Sequence of chain 1.C:
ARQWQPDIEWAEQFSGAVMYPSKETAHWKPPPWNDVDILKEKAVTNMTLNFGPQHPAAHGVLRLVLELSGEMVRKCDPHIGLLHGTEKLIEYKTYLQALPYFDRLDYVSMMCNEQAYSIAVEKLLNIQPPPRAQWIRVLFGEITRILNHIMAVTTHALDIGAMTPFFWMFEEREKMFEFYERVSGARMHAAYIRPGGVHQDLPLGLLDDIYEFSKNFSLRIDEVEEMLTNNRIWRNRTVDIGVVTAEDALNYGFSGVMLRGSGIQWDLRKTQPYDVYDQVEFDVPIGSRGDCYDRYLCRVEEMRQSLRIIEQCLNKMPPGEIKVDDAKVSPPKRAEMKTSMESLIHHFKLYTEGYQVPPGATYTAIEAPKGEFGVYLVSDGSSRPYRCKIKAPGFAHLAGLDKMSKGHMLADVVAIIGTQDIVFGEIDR

Sequence of chain 1.S:
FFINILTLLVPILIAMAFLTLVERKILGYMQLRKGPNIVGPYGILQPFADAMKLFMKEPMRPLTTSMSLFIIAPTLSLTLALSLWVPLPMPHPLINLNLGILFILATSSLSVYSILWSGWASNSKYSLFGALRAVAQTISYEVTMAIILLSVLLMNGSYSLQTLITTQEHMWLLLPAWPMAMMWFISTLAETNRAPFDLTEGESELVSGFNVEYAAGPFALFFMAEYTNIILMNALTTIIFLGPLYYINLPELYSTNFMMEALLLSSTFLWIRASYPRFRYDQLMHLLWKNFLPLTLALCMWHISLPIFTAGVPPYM

This small molecule binds to this protein.
Small molecule (SMILES): COC1=C(OC)C(=O)C(C/C=C(/C)CCC=C(C)CC/C=C(/C)CC/C=C(\C)CC/C=C(\C)CC/C=C(\C)CC/C=C(/C)CCC=C(C)CCC=C(C)CCC=C(C)C)=C(C)C1=O

Binding-site contacts:
Ligand atom C2 contacts residue HIS92 of chain 1.C at 3.5 Å.
Ligand atom C41 contacts residue ASP51 of chain 1.S at 3.7 Å.
Ligand atom C10 contacts residue PHE95 of chain 1.A at 3.4 Å (hydrophobic).
Ligand atom C13 contacts residue MET105 of chain 1.A at 3.6 Å (hydrophobic).
Ligand atom C35 contacts residue VAL120 of chain 1.A at 3.6 Å (hydrophobic).
Ligand atom CM5 contacts residue GLY96 of chain 1.A at 3.5 Å.
Ligand atom C10 contacts residue GLY96 of chain 1.A at 3.6 Å.
Ligand atom C10 contacts residue THR94 of chain 1.A at 3.7 Å.
Ligand atom C36 contacts residue TRP91 of chain 1.A at 3.7 Å (hydrophobic).
Ligand atom C35 contacts residue ARG25 of chain 1.S at 3.6 Å.
Ligand atom CM2 contacts residue MET185 of chain 1.C at 3.6 Å (hydrophobic).
Ligand atom O3 contacts residue HIS92 of chain 1.C at 3.4 Å.
Ligand atom O4 contacts residue TYR141 of chain 1.C at 2.5 Å (h-bond).
Ligand atom C33 contacts residue PHE224 of chain 1.S at 3.7 Å (hydrophobic).
Ligand atom C13 contacts residue PHE121 of chain 1.A at 3.7 Å (hydrophobic).
Ligand atom CM3 contacts residue MET185 of chain 1.C at 3.6 Å (hydrophobic).
Ligand atom C4 contacts residue TYR141 of chain 1.C at 3.7 Å (hydrophobic).
Ligand atom CM5 contacts residue ALA101 of chain 1.A at 3.7 Å (hydrophobic).
Ligand atom C25 contacts residue GLN32 of chain 1.S at 3.7 Å.
Ligand atom CM5 contacts residue LEU97 of chain 1.A at 3.5 Å (hydrophobic).
Ligand atom CM2 contacts residue THR189 of chain 1.C at 3.7 Å.
Ligand atom C5 contacts residue HIS92 of chain 1.C at 3.4 Å.
Ligand atom C37 contacts residue PHE224 of chain 1.S at 3.5 Å (hydrophobic).
Ligand atom C28 contacts residue VAL120 of chain 1.A at 3.7 Å (hydrophobic).
Ligand atom C4 contacts residue HIS92 of chain 1.C at 3.2 Å.
Ligand atom C45 contacts residue MET225 of chain 1.S at 3.6 Å (hydrophobic).
Ligand atom C51 contacts residue PHE49 of chain 1.S at 3.6 Å (hydrophobic).
Ligand atom C30 contacts residue ARG122 of chain 1.A at 3.5 Å.
Ligand atom O4 contacts residue HIS92 of chain 1.C at 3.5 Å (h-bond).
Ligand atom O2 contacts residue HIS92 of chain 1.C at 3.0 Å.
Ligand atom C52 contacts residue PHE49 of chain 1.S at 3.6 Å (hydrophobic).
Ligand atom C31 contacts residue ARG274 of chain 1.S at 3.7 Å.
Ligand atom C16 contacts residue PHE200 of chain 1.C at 3.6 Å (hydrophobic).
Ligand atom C40 contacts residue LEU55 of chain 1.S at 3.7 Å (hydrophobic).
Ligand atom C47 contacts residue ALA52 of chain 1.S at 3.7 Å (hydrophobic).
Ligand atom C25 contacts residue LEU28 of chain 1.S at 3.7 Å (hydrophobic).
Ligand atom C3 contacts residue HIS92 of chain 1.C at 3.4 Å.
Ligand atom CM5 contacts residue ALA98 of chain 1.A at 3.7 Å (hydrophobic).
Ligand atom C53 contacts residue PHE49 of chain 1.S at 3.6 Å (hydrophobic).
Ligand atom C40 contacts residue PHE224 of chain 1.S at 3.5 Å (hydrophobic).

Sequence of chain 1.A:
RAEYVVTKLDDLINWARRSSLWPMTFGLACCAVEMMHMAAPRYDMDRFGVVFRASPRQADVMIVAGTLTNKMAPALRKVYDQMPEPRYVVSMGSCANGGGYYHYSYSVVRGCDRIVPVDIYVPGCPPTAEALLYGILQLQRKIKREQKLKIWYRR